This small molecule binds to this protein.
Small molecule (SMILES): O=P(O)(O)CCO

Binding-site contacts:
Ligand atom O3 contacts residue FE1 of chain 1.K at 2.0 Å.
Ligand atom O1 contacts residue FE1 of chain 1.K at 4.0 Å.
Ligand atom P contacts residue TRP449 of chain 1.A at 3.7 Å.
Ligand atom O2 contacts residue TYR110 of chain 1.B at 4.1 Å.
Ligand atom CB contacts residue FE1 of chain 1.K at 3.1 Å.
Ligand atom O2 contacts residue TRP449 of chain 1.A at 3.5 Å (h-bond).
Ligand atom CA contacts residue FE1 of chain 1.K at 3.5 Å.
Ligand atom CB contacts residue HIS190 of chain 1.B at 4.3 Å.
Ligand atom CA contacts residue PHE192 of chain 1.B at 4.0 Å (hydrophobic).
Ligand atom O4 contacts residue HIS148 of chain 1.B at 4.1 Å.
Ligand atom O2 contacts residue ARG102 of chain 1.B at 2.7 Å (salt-bridge).
Ligand atom O3 contacts residue GLN152 of chain 1.B at 4.1 Å.
Ligand atom O3 contacts residue LYS28 of chain 1.A at 3.0 Å (salt-bridge).
Ligand atom CB contacts residue ILE126 of chain 1.B at 3.6 Å (hydrophobic).
Ligand atom P contacts residue LYS28 of chain 1.A at 3.5 Å.
Ligand atom O2 contacts residue ASN145 of chain 1.B at 2.9 Å (h-bond).
Ligand atom P contacts residue ASN145 of chain 1.B at 3.5 Å.
Ligand atom P contacts residue HIS190 of chain 1.B at 4.3 Å.
Ligand atom O2 contacts residue TYR108 of chain 1.B at 4.1 Å.
Ligand atom CA contacts residue ASN145 of chain 1.B at 4.3 Å.
Ligand atom CB contacts residue GLN152 of chain 1.B at 4.0 Å.
Ligand atom CA contacts residue HIS190 of chain 1.B at 4.2 Å.
Ligand atom O4 contacts residue HIS190 of chain 1.B at 3.2 Å (h-bond).
Ligand atom O1 contacts residue ARG102 of chain 1.B at 4.2 Å.
Ligand atom O4 contacts residue FE1 of chain 1.K at 2.0 Å.
Ligand atom CA contacts residue TYR108 of chain 1.B at 3.6 Å (hydrophobic).
Ligand atom P contacts residue FE1 of chain 1.K at 3.3 Å.
Ligand atom P contacts residue TYR110 of chain 1.B at 4.0 Å.
Ligand atom O4 contacts residue PHE192 of chain 1.B at 3.6 Å.
Ligand atom O3 contacts residue TRP449 of chain 1.A at 3.9 Å.
Ligand atom O4 contacts residue GLN152 of chain 1.B at 2.8 Å (h-bond).
Ligand atom CB contacts residue PHE192 of chain 1.B at 3.7 Å (hydrophobic).
Ligand atom O3 contacts residue ASN145 of chain 1.B at 2.9 Å (h-bond).
Ligand atom CB contacts residue ILE204 of chain 1.B at 4.2 Å (hydrophobic).
Ligand atom O1 contacts residue LYS28 of chain 1.A at 2.9 Å (salt-bridge).
Ligand atom P contacts residue ARG102 of chain 1.B at 4.0 Å.
Ligand atom O3 contacts residue HIS148 of chain 1.B at 3.0 Å.
Ligand atom O1 contacts residue TYR110 of chain 1.B at 3.0 Å (h-bond).
Ligand atom O1 contacts residue TRP449 of chain 1.A at 3.0 Å (h-bond).
Ligand atom O3 contacts residue HIS190 of chain 1.B at 3.2 Å (h-bond).

Sequence of chain 1.A:
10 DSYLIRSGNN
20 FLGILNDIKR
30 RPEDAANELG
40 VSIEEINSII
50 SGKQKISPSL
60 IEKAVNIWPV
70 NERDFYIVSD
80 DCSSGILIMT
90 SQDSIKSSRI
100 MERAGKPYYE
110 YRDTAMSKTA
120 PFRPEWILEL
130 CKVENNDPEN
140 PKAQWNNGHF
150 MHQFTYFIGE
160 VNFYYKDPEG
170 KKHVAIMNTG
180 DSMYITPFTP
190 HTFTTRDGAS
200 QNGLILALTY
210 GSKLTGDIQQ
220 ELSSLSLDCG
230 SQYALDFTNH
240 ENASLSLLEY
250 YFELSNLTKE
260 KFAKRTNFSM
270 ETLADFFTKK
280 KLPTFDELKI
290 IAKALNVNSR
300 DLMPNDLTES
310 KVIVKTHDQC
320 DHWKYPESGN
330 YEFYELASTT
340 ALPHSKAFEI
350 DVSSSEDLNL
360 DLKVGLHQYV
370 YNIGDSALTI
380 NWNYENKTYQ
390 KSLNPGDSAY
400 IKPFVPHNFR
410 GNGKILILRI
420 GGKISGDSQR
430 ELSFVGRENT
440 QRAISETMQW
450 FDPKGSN

Sequence of chain 1.B:
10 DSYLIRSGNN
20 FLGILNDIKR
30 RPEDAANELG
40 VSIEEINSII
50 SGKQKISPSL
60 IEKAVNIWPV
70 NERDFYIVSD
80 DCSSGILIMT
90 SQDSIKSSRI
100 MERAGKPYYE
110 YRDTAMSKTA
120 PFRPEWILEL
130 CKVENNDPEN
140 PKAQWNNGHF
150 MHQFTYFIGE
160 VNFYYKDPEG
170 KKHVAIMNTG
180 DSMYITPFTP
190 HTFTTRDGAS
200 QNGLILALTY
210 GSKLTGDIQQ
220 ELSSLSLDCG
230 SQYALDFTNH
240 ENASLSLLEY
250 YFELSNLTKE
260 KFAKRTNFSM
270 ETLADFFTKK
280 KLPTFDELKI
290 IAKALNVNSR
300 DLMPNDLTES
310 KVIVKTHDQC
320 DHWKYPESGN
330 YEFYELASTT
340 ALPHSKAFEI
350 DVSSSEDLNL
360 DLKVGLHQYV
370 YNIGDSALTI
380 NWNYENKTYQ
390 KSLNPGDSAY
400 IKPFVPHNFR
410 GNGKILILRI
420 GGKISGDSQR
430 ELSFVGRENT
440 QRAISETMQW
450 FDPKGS